Sequence of chain 1.A:
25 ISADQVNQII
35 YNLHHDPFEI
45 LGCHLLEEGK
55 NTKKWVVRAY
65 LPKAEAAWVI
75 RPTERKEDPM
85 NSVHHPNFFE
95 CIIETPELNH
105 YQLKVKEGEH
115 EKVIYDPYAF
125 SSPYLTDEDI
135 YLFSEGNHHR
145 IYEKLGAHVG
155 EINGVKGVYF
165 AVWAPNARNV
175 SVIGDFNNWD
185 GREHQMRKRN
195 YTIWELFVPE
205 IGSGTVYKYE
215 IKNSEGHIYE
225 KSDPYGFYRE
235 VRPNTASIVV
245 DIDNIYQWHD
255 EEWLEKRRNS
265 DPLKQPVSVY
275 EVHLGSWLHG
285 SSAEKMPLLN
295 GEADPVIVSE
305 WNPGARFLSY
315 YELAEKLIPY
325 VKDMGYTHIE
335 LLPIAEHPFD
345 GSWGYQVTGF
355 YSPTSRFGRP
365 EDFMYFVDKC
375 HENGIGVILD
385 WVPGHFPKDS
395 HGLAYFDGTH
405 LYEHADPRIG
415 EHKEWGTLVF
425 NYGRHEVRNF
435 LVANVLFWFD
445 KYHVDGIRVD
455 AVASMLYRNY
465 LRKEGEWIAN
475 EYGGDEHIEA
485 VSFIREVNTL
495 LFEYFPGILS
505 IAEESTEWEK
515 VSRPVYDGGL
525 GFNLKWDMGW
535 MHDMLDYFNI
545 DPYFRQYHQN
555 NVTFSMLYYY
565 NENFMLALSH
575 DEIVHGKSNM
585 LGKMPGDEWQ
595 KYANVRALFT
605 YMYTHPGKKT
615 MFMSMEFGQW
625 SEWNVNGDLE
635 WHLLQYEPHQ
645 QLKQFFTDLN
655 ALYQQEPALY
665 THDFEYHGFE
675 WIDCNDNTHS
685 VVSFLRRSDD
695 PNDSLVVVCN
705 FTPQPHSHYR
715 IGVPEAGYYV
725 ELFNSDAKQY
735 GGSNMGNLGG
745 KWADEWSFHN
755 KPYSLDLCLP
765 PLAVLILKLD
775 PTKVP

Binding-site contacts:
Ligand atom C4 contacts residue GLU234 of chain 1.A at 4.0 Å.
Ligand atom C3 contacts residue GLU234 of chain 1.A at 3.3 Å.
Ligand atom O3 contacts residue GLU234 of chain 1.A at 2.6 Å (salt-bridge).
Ligand atom C2 contacts residue GLU224 of chain 1.A at 3.3 Å.
Ligand atom C4 contacts residue TRP183 of chain 1.A at 3.9 Å (hydrophobic).
Ligand atom O2 contacts residue GLU224 of chain 1.A at 2.9 Å (salt-bridge).
Ligand atom C1 contacts residue GLU224 of chain 1.A at 3.0 Å.
Ligand atom O2 contacts residue LYS212 of chain 1.A at 3.1 Å (salt-bridge).
Ligand atom O3 contacts residue TRP183 of chain 1.A at 4.1 Å.
Ligand atom C6 contacts residue TRP183 of chain 1.A at 3.5 Å (hydrophobic).
Ligand atom O2 contacts residue ALA240 of chain 1.A at 4.0 Å.
Ligand atom C5 contacts residue TRP183 of chain 1.A at 4.2 Å (hydrophobic).
Ligand atom O2 contacts residue GLU234 of chain 1.A at 2.6 Å (salt-bridge).
Ligand atom O2 contacts residue ASN238 of chain 1.A at 4.0 Å.
Ligand atom O5 contacts residue GLU224 of chain 1.A at 4.2 Å.
Ligand atom O1 contacts residue GLU224 of chain 1.A at 3.3 Å (salt-bridge).
Ligand atom O6 contacts residue TRP183 of chain 1.A at 4.3 Å.
Ligand atom O3 contacts residue LYS212 of chain 1.A at 3.0 Å.
Ligand atom C3 contacts residue TRP183 of chain 1.A at 4.4 Å (hydrophobic).
Ligand atom C2 contacts residue GLU234 of chain 1.A at 3.1 Å.
Ligand atom C2 contacts residue ALA240 of chain 1.A at 4.4 Å (hydrophobic).
Ligand atom O3 contacts residue ASN238 of chain 1.A at 3.5 Å.
Ligand atom C2 contacts residue LYS212 of chain 1.A at 4.0 Å.
Ligand atom C3 contacts residue LYS212 of chain 1.A at 3.8 Å.
Ligand atom O3 contacts residue ALA240 of chain 1.A at 4.3 Å.
Ligand atom C1 contacts residue TRP183 of chain 1.A at 3.6 Å (hydrophobic).
Ligand atom C2 contacts residue TRP183 of chain 1.A at 4.2 Å (hydrophobic).
Ligand atom O5 contacts residue TRP183 of chain 1.A at 3.6 Å.

The protein below binds the small molecule below.
Small molecule (SMILES): OC[C@H]1O[C@H](O[C@H]2[C@H](O)[C@@H](O)[C@@H](O[C@H]3[C@H](O)[C@@H](O)[C@@H](O)O[C@@H]3CO)O[C@@H]2CO)[C@H](O)[C@@H](O)[C@@H]1O